Sequence of chain 1.A:
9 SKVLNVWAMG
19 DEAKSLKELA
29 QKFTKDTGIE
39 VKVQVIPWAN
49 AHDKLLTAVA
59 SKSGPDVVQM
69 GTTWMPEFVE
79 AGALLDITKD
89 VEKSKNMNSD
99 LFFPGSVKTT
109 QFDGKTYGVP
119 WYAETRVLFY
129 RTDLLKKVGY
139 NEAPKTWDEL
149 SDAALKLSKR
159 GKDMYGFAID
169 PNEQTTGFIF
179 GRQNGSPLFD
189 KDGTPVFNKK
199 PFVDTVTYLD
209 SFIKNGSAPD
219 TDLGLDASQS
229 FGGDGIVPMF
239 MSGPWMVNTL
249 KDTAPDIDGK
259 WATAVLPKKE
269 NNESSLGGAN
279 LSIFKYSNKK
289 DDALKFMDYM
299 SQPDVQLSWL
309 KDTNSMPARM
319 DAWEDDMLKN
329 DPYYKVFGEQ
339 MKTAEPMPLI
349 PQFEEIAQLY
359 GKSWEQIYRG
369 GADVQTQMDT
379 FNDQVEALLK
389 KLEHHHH

This protein binds this small molecule.
Small molecule (SMILES): OC[C@H]1O[C@@H](O[C@H]2[C@H](O[C@@H]3[C@@H](O)[C@H](O)[C@@H](CO)O[C@@H]3O)O[C@H](CO)[C@@H](O)[C@@H]2O)[C@H](O)[C@@H](O)[C@@H]1O

Binding-site contacts:
Ligand atom C4 contacts residue THR71 of chain 1.A at 3.6 Å.
Ligand atom O2 contacts residue GLU122 of chain 1.A at 2.4 Å (salt-bridge).
Ligand atom O4 contacts residue TYR120 of chain 1.A at 3.6 Å (h-bond).
Ligand atom O4 contacts residue TRP243 of chain 1.A at 3.6 Å.
Ligand atom O4 contacts residue GLN172 of chain 1.A at 2.6 Å (h-bond).
Ligand atom O4 contacts residue THR70 of chain 1.A at 3.3 Å (h-bond).
Ligand atom O6 contacts residue GLU20 of chain 1.A at 2.6 Å (salt-bridge).
Ligand atom O4 contacts residue ASN170 of chain 1.A at 3.6 Å (h-bond).
Ligand atom C4 contacts residue TYR120 of chain 1.A at 3.5 Å (hydrophobic).
Ligand atom C6 contacts residue TRP243 of chain 1.A at 3.6 Å (hydrophobic).
Ligand atom C5 contacts residue TRP243 of chain 1.A at 3.5 Å (hydrophobic).
Ligand atom O3 contacts residue THR70 of chain 1.A at 2.6 Å (h-bond).
Ligand atom C5 contacts residue TRP46 of chain 1.A at 3.7 Å (hydrophobic).
Ligand atom C6 contacts residue GLU20 of chain 1.A at 3.5 Å.
Ligand atom O3 contacts residue GLY275 of chain 1.A at 3.3 Å.
Ligand atom C4 contacts residue GLN172 of chain 1.A at 3.5 Å.
Ligand atom O3 contacts residue GLY276 of chain 1.A at 3.3 Å (h-bond).
Ligand atom O6 contacts residue GLN172 of chain 1.A at 3.5 Å (h-bond).
Ligand atom O2 contacts residue GLY276 of chain 1.A at 2.9 Å (h-bond).
Ligand atom C6 contacts residue GLU171 of chain 1.A at 3.7 Å.
Ligand atom O4 contacts residue GLY69 of chain 1.A at 3.3 Å.
Ligand atom C4 contacts residue GLU20 of chain 1.A at 3.4 Å.
Ligand atom C6 contacts residue TRP72 of chain 1.A at 3.5 Å (hydrophobic).
Ligand atom O2 contacts residue TRP46 of chain 1.A at 3.7 Å.
Ligand atom C6 contacts residue ASP168 of chain 1.A at 3.3 Å.
Ligand atom O4 contacts residue THR71 of chain 1.A at 2.7 Å (h-bond).
Ligand atom O6 contacts residue ASP19 of chain 1.A at 3.6 Å (salt-bridge).
Ligand atom O3 contacts residue TYR120 of chain 1.A at 2.6 Å (h-bond).
Ligand atom O5 contacts residue TRP46 of chain 1.A at 3.5 Å.
Ligand atom O6 contacts residue GLY18 of chain 1.A at 3.5 Å.
Ligand atom C6 contacts residue ASN170 of chain 1.A at 3.6 Å.
Ligand atom O3 contacts residue GLN172 of chain 1.A at 3.7 Å.
Ligand atom O4 contacts residue GLU20 of chain 1.A at 2.6 Å (salt-bridge).
Ligand atom C3 contacts residue GLY276 of chain 1.A at 3.4 Å.
Ligand atom C4 contacts residue GLU171 of chain 1.A at 3.6 Å.
Ligand atom O2 contacts residue ARG124 of chain 1.A at 3.7 Å.
Ligand atom O6 contacts residue ASP168 of chain 1.A at 2.5 Å (salt-bridge).
Ligand atom C2 contacts residue GLU122 of chain 1.A at 3.2 Å.
Ligand atom O6 contacts residue TRP46 of chain 1.A at 3.3 Å (h-bond).
Ligand atom C3 contacts residue TYR120 of chain 1.A at 3.6 Å (hydrophobic).